Binding-site contacts:
Ligand atom C6 contacts residue LYS248 of chain 2.A at 4.5 Å.
Ligand atom O6 contacts residue ASN245 of chain 2.A at 3.9 Å.
Ligand atom N2 contacts residue ASN241 of chain 2.A at 2.9 Å (h-bond).
Ligand atom C5 contacts residue ASN241 of chain 2.A at 3.8 Å.
Ligand atom O7 contacts residue ASN241 of chain 2.A at 3.2 Å (h-bond).
Ligand atom C3 contacts residue ASN241 of chain 2.A at 3.8 Å.
Ligand atom C4 contacts residue PHE278 of chain 2.A at 3.2 Å (hydrophobic).
Ligand atom C5 contacts residue PHE278 of chain 2.A at 4.5 Å (hydrophobic).
Ligand atom C6 contacts residue ASN245 of chain 2.A at 3.9 Å.
Ligand atom C6 contacts residue ASN245 of chain 2.A at 3.4 Å.
Ligand atom C1 contacts residue ASN241 of chain 2.A at 1.5 Å.
Ligand atom C6 contacts residue LYS248 of chain 2.A at 4.2 Å.
Ligand atom O3 contacts residue VAL280 of chain 2.A at 4.1 Å.
Ligand atom O5 contacts residue ASN241 of chain 2.A at 2.5 Å (h-bond).
Ligand atom C6 contacts residue LEU249 of chain 2.A at 4.1 Å (hydrophobic).
Ligand atom C7 contacts residue ASN241 of chain 2.A at 3.4 Å.
Ligand atom C3 contacts residue PRO281 of chain 2.A at 4.4 Å (hydrophobic).
Ligand atom C1 contacts residue ASN245 of chain 2.A at 3.5 Å.
Ligand atom O5 contacts residue LYS248 of chain 2.A at 4.1 Å.
Ligand atom C2 contacts residue ASN241 of chain 2.A at 2.5 Å.
Ligand atom O5 contacts residue ASN245 of chain 2.A at 4.0 Å.
Ligand atom C4 contacts residue ASN241 of chain 2.A at 4.3 Å.
Ligand atom C5 contacts residue ASN245 of chain 2.A at 3.6 Å.
Ligand atom O5 contacts residue ASN245 of chain 2.A at 2.8 Å (h-bond).
Ligand atom O3 contacts residue PRO281 of chain 2.A at 3.7 Å.
Ligand atom C5 contacts residue ASN245 of chain 2.A at 3.9 Å.
Ligand atom C3 contacts residue PHE278 of chain 2.A at 3.6 Å (hydrophobic).
Ligand atom C8 contacts residue ASN241 of chain 2.A at 4.2 Å.
Ligand atom O4 contacts residue PHE278 of chain 2.A at 3.6 Å (h-bond).
Ligand atom O3 contacts residue PHE278 of chain 2.A at 3.2 Å (h-bond).
Ligand atom O2 contacts residue PRO281 of chain 2.A at 3.8 Å.

Sequence of chain 2.A:
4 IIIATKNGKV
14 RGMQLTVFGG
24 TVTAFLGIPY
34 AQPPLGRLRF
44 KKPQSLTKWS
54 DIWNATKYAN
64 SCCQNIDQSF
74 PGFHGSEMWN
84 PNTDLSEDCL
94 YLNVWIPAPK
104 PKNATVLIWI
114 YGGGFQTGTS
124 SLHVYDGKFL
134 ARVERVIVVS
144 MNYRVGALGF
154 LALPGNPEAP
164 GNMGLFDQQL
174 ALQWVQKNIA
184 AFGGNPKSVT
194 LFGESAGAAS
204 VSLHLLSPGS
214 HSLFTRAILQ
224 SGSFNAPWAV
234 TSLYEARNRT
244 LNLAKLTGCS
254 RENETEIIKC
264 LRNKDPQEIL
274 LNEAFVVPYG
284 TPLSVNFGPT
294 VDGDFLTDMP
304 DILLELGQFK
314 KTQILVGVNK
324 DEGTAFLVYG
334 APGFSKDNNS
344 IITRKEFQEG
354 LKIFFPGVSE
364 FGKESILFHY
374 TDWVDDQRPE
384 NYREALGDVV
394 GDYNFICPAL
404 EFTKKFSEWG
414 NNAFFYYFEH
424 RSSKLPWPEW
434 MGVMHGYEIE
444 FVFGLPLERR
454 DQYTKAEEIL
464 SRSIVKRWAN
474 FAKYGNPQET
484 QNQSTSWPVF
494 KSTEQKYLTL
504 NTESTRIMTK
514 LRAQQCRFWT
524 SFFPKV

A protein and the small-molecule ligand that binds it are described below.
Small molecule (SMILES): CC(=O)N[C@H]1CO[C@H](CO[C@@H]2O[C@@H](C)[C@@H](O)[C@@H](O)[C@@H]2O)[C@@H](O)[C@@H]1O